Sequence of chain 3.A:
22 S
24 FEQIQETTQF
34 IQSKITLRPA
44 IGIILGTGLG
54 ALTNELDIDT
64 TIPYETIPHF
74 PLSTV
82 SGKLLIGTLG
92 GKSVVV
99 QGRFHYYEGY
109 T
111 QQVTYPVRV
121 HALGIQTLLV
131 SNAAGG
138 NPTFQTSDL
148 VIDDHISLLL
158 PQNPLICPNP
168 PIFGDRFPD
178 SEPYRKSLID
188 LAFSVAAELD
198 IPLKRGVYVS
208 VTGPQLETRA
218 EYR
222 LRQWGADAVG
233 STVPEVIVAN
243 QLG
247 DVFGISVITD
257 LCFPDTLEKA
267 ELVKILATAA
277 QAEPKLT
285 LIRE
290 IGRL

Binding-site contacts:
Ligand atom C5 contacts residue GLY135 of chain 3.A at 3.4 Å.
Ligand atom N9 contacts residue MPD1 of chain 3.E at 3.6 Å.
Ligand atom N1 contacts residue VAL230 of chain 3.A at 3.9 Å.
Ligand atom C2 contacts residue VAL230 of chain 3.A at 3.7 Å (hydrophobic).
Ligand atom C6 contacts residue LEU213 of chain 3.A at 3.8 Å (hydrophobic).
Ligand atom C8 contacts residue ASP256 of chain 3.A at 3.5 Å.
Ligand atom C8 contacts residue GLY135 of chain 3.A at 3.8 Å.
Ligand atom N7 contacts residue THR255 of chain 3.A at 3.7 Å.
Ligand atom N3 contacts residue GLY231 of chain 3.A at 3.5 Å.
Ligand atom C8 contacts residue THR255 of chain 3.A at 3.4 Å.
Ligand atom N6 contacts residue TYR219 of chain 3.A at 3.0 Å (h-bond).
Ligand atom C6 contacts residue VAL230 of chain 3.A at 4.0 Å (hydrophobic).
Ligand atom N7 contacts residue ASP256 of chain 3.A at 2.7 Å (salt-bridge).
Ligand atom N9 contacts residue ALA133 of chain 3.A at 3.6 Å.
Ligand atom C5 contacts residue ASP256 of chain 3.A at 3.7 Å.
Ligand atom C6 contacts residue ASP256 of chain 3.A at 3.8 Å.
Ligand atom C6 contacts residue GLU214 of chain 3.A at 3.5 Å.
Ligand atom N1 contacts residue TYR219 of chain 3.A at 4.0 Å.
Ligand atom N7 contacts residue ALA134 of chain 3.A at 3.6 Å.
Ligand atom N7 contacts residue GLY135 of chain 3.A at 3.3 Å (h-bond).
Ligand atom C6 contacts residue TYR219 of chain 3.A at 3.9 Å (hydrophobic).
Ligand atom N1 contacts residue GLU214 of chain 3.A at 2.6 Å (salt-bridge).
Ligand atom C6 contacts residue GLY135 of chain 3.A at 3.8 Å.
Ligand atom C8 contacts residue ALA134 of chain 3.A at 3.7 Å (hydrophobic).
Ligand atom C2 contacts residue GLY231 of chain 3.A at 4.0 Å.
Ligand atom N3 contacts residue MSE232 of chain 3.A at 3.7 Å.
Ligand atom N1 contacts residue LEU213 of chain 3.A at 3.8 Å.
Ligand atom C5 contacts residue VAL230 of chain 3.A at 4.0 Å (hydrophobic).
Ligand atom C8 contacts residue ALA133 of chain 3.A at 4.0 Å (hydrophobic).
Ligand atom C4 contacts residue GLY135 of chain 3.A at 4.0 Å.
Ligand atom N6 contacts residue GLY135 of chain 3.A at 3.7 Å.
Ligand atom N6 contacts residue CYS258 of chain 3.A at 3.5 Å (h-bond).
Ligand atom N3 contacts residue VAL230 of chain 3.A at 3.6 Å (h-bond).
Ligand atom N9 contacts residue ALA134 of chain 3.A at 4.0 Å.
Ligand atom C2 contacts residue MSE232 of chain 3.A at 3.8 Å.
Ligand atom N6 contacts residue ASP256 of chain 3.A at 2.8 Å (salt-bridge).
Ligand atom C2 contacts residue GLU214 of chain 3.A at 3.3 Å.
Ligand atom C4 contacts residue VAL230 of chain 3.A at 3.7 Å (hydrophobic).
Ligand atom N6 contacts residue GLU214 of chain 3.A at 3.6 Å.
Ligand atom N6 contacts residue LEU213 of chain 3.A at 4.0 Å.

A small-molecule ligand and the protein it binds are described below.
Small molecule (SMILES): Nc1ncnc2[nH]cnc12